Sequence of chain 53.A:
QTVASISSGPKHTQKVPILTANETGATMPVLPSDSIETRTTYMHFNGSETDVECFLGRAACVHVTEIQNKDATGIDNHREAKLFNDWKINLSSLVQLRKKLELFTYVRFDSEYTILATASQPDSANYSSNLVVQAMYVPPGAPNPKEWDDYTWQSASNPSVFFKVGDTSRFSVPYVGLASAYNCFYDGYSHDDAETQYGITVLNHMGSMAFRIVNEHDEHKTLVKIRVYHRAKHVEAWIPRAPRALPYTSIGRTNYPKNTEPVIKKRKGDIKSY

Binding-site contacts:
Ligand atom C21 contacts residue TYR152 of chain 53.A at 3.6 Å (hydrophobic).
Ligand atom C15 contacts residue SER126 of chain 53.A at 3.5 Å.
Ligand atom C03 contacts residue TYR128 of chain 53.A at 3.7 Å (hydrophobic).
Ligand atom O23 contacts residue VAL191 of chain 53.A at 3.9 Å.
Ligand atom C01 contacts residue TYR128 of chain 53.A at 2.9 Å (hydrophobic).
Ligand atom O02 contacts residue MET224 of chain 53.A at 3.5 Å.
Ligand atom C10 contacts residue MET221 of chain 53.A at 3.9 Å (hydrophobic).
Ligand atom C14 contacts residue LEU106 of chain 53.A at 3.5 Å (hydrophobic).
Ligand atom N22 contacts residue VAL191 of chain 53.A at 3.9 Å.
Ligand atom C01 contacts residue PHE186 of chain 53.A at 2.8 Å (hydrophobic).
Ligand atom O16 contacts residue VAL188 of chain 53.A at 3.8 Å.
Ligand atom C04 contacts residue TYR128 of chain 53.A at 3.4 Å (hydrophobic).
Ligand atom C07 contacts residue TYR128 of chain 53.A at 2.9 Å (hydrophobic).
Ligand atom N13 contacts residue GOL1 of chain 53.E at 3.7 Å.
Ligand atom C14 contacts residue TYR197 of chain 53.A at 3.7 Å (hydrophobic).
Ligand atom O23 contacts residue LEU221 of chain 54.C at 3.9 Å.
Ligand atom C15 contacts residue TYR128 of chain 53.A at 3.1 Å (hydrophobic).
Ligand atom C06 contacts residue ILE104 of chain 53.A at 3.5 Å (hydrophobic).
Ligand atom N22 contacts residue TYR152 of chain 53.A at 3.3 Å (h-bond).
Ligand atom O20 contacts residue PHE186 of chain 53.A at 3.8 Å.
Ligand atom C19 contacts residue TYR152 of chain 53.A at 3.9 Å (hydrophobic).
Ligand atom C18 contacts residue TYR152 of chain 53.A at 3.7 Å (hydrophobic).
Ligand atom O23 contacts residue TYR152 of chain 53.A at 3.0 Å (h-bond).
Ligand atom C09 contacts residue MET221 of chain 53.A at 3.9 Å (hydrophobic).
Ligand atom C15 contacts residue TYR197 of chain 53.A at 3.8 Å (hydrophobic).
Ligand atom C01 contacts residue MET224 of chain 53.A at 3.7 Å (hydrophobic).
Ligand atom C12 contacts residue TYR197 of chain 53.A at 3.5 Å (hydrophobic).
Ligand atom C05 contacts residue TYR128 of chain 53.A at 3.8 Å (hydrophobic).
Ligand atom C06 contacts residue TYR128 of chain 53.A at 3.4 Å (hydrophobic).
Ligand atom C08 contacts residue TYR128 of chain 53.A at 3.3 Å (hydrophobic).
Ligand atom O02 contacts residue TYR128 of chain 53.A at 3.8 Å.
Ligand atom C11 contacts residue TYR197 of chain 53.A at 3.5 Å (hydrophobic).
Ligand atom N13 contacts residue TYR197 of chain 53.A at 3.4 Å.
Ligand atom O16 contacts residue TYR128 of chain 53.A at 2.9 Å (h-bond).
Ligand atom O24 contacts residue VAL191 of chain 53.A at 3.1 Å.
Ligand atom O20 contacts residue TYR152 of chain 53.A at 3.7 Å.
Ligand atom C10 contacts residue TYR197 of chain 53.A at 3.7 Å (hydrophobic).
Ligand atom O24 contacts residue TYR152 of chain 53.A at 3.5 Å (h-bond).
Ligand atom C17 contacts residue TYR152 of chain 53.A at 3.8 Å (hydrophobic).
Ligand atom C08 contacts residue TYR197 of chain 53.A at 3.9 Å (hydrophobic).

A protein and the small-molecule ligand that binds it are described below.
Small molecule (SMILES): COc1cc(CC(=O)c2ccc(C#N)cc2)c([N+](=O)[O-])cc1OC

Sequence of chain 53.C:
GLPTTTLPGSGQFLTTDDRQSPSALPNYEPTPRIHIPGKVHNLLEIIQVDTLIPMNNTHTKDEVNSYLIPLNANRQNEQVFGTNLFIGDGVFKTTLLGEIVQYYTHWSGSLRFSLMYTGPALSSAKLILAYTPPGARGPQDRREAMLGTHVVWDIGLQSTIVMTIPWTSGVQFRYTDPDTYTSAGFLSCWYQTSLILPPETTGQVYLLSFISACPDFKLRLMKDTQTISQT

Sequence of chain 54.C:
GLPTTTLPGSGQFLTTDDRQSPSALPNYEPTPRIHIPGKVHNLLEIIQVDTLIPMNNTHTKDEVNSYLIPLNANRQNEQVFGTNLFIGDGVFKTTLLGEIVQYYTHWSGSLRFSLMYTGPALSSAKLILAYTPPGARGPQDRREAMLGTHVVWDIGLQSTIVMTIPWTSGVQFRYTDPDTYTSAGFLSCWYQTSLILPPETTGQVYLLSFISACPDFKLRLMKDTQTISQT